Binding-site contacts:
Ligand atom C2 contacts residue ASN1134 of chain 1.B at 2.5 Å.
Ligand atom C1 contacts residue ASN1134 of chain 1.B at 1.4 Å.
Ligand atom C5 contacts residue ASN1134 of chain 1.B at 3.7 Å.
Ligand atom C8 contacts residue ILE1132 of chain 1.B at 3.5 Å (hydrophobic).
Ligand atom C8 contacts residue VAL1133 of chain 1.B at 4.3 Å (hydrophobic).
Ligand atom C3 contacts residue ASN1134 of chain 1.B at 3.8 Å.
Ligand atom C4 contacts residue ASN1134 of chain 1.B at 4.2 Å.
Ligand atom O5 contacts residue ASN1134 of chain 1.B at 2.4 Å (h-bond).
Ligand atom N2 contacts residue ASN1134 of chain 1.B at 3.0 Å (h-bond).
Ligand atom O7 contacts residue ASN1134 of chain 1.B at 4.3 Å.
Ligand atom C7 contacts residue ASN1134 of chain 1.B at 3.9 Å.

A protein and the small-molecule ligand that binds it are described below.
Small molecule (SMILES): CC(=O)N[C@@H]1[C@@H](O)[C@H](O)[C@@H](CO)O[C@H]1O

Sequence of chain 1.B:
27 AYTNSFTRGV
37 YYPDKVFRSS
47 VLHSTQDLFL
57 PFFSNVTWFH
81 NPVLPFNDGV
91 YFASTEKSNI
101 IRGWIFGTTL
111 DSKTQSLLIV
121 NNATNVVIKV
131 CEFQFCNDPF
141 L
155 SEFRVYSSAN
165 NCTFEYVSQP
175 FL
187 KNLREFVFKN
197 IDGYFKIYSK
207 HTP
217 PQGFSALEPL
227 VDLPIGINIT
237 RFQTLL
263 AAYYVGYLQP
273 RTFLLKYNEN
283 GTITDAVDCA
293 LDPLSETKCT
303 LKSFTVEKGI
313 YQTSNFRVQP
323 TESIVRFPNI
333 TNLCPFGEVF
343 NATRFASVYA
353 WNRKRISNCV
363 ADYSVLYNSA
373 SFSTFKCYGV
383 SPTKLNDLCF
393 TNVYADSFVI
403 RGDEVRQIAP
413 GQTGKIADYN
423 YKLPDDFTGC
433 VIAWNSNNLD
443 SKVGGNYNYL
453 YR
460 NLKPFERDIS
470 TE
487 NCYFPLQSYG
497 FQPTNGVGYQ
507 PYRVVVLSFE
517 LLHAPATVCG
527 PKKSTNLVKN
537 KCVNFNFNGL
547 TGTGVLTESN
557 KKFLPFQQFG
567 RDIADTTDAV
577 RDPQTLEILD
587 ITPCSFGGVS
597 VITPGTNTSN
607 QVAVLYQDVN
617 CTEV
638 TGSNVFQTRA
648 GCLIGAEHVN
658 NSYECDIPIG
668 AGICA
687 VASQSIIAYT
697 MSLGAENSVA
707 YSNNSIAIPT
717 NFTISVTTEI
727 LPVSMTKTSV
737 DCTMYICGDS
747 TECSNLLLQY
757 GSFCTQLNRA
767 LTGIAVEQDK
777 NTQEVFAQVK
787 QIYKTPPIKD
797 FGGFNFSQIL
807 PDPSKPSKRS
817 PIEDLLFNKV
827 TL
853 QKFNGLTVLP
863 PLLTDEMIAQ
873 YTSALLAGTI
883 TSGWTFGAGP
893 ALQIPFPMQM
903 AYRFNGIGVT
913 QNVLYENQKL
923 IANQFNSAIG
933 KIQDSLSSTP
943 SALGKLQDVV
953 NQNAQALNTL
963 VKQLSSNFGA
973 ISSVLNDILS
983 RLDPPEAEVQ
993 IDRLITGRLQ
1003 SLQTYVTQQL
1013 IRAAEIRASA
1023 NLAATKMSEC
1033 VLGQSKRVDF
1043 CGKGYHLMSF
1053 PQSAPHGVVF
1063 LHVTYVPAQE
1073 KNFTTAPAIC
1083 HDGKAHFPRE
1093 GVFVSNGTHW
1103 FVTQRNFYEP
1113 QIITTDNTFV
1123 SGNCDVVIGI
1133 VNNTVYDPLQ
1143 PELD